Binding-site contacts:
Ligand atom N1 contacts residue LEU331 of chain 1.B at 4.1 Å.
Ligand atom CM5 contacts residue HIS216 of chain 1.B at 3.7 Å.
Ligand atom CM5 contacts residue AKG1 of chain 1.O at 3.5 Å.
Ligand atom C5 contacts residue TYR219 of chain 1.B at 3.7 Å (hydrophobic).
Ligand atom C2 contacts residue PHE294 of chain 1.B at 3.8 Å (hydrophobic).
Ligand atom O3 contacts residue NI1 of chain 1.N at 4.1 Å.
Ligand atom O2 contacts residue ASN89 of chain 1.B at 3.0 Å (h-bond).
Ligand atom CM5 contacts residue NI1 of chain 1.N at 4.3 Å.
Ligand atom O2 contacts residue TYR219 of chain 1.B at 4.3 Å.
Ligand atom CM5 contacts residue TYR219 of chain 1.B at 4.3 Å (hydrophobic).
Ligand atom C6 contacts residue PHE294 of chain 1.B at 3.7 Å (hydrophobic).
Ligand atom N3 contacts residue PHE294 of chain 1.B at 3.5 Å.
Ligand atom N1 contacts residue ARG192 of chain 1.B at 3.4 Å (salt-bridge).
Ligand atom C4 contacts residue ASP218 of chain 1.B at 4.3 Å.
Ligand atom N1 contacts residue GLU124 of chain 1.B at 4.1 Å.
Ligand atom N1 contacts residue TYR219 of chain 1.B at 3.8 Å.
Ligand atom CM5 contacts residue PHE294 of chain 1.B at 3.8 Å (hydrophobic).
Ligand atom O4 contacts residue TYR219 of chain 1.B at 2.8 Å (h-bond).
Ligand atom O3 contacts residue HIS216 of chain 1.B at 3.6 Å.
Ligand atom C2 contacts residue TYR219 of chain 1.B at 3.7 Å (hydrophobic).
Ligand atom O4 contacts residue GLY220 of chain 1.B at 4.3 Å.
Ligand atom C6 contacts residue TYR219 of chain 1.B at 3.7 Å (hydrophobic).
Ligand atom N3 contacts residue TYR219 of chain 1.B at 3.3 Å.
Ligand atom O4 contacts residue PHE294 of chain 1.B at 3.4 Å.
Ligand atom O4 contacts residue ASP218 of chain 1.B at 3.3 Å.
Ligand atom O2 contacts residue LEU331 of chain 1.B at 3.9 Å.
Ligand atom C5 contacts residue PHE294 of chain 1.B at 3.5 Å (hydrophobic).
Ligand atom O3 contacts residue PHE294 of chain 1.B at 3.9 Å.
Ligand atom N1 contacts residue PHE294 of chain 1.B at 3.9 Å.
Ligand atom CM5 contacts residue ASP218 of chain 1.B at 3.4 Å.
Ligand atom C6 contacts residue ARG192 of chain 1.B at 3.3 Å.
Ligand atom C4 contacts residue TYR219 of chain 1.B at 3.4 Å (hydrophobic).
Ligand atom C2 contacts residue LEU331 of chain 1.B at 4.2 Å (hydrophobic).
Ligand atom C4 contacts residue PHE294 of chain 1.B at 3.3 Å (hydrophobic).
Ligand atom O3 contacts residue AKG1 of chain 1.O at 2.9 Å (h-bond).
Ligand atom C5 contacts residue ASP218 of chain 1.B at 4.4 Å.
Ligand atom C2 contacts residue ASN89 of chain 1.B at 4.1 Å.
Ligand atom O3 contacts residue ASP218 of chain 1.B at 4.0 Å.
Ligand atom O2 contacts residue PHE294 of chain 1.B at 4.1 Å.
Ligand atom O3 contacts residue ARG192 of chain 1.B at 3.4 Å (salt-bridge).

The small molecule below binds the protein below.
Small molecule (SMILES): O=c1[nH]cc(CO)c(=O)[nH]1

Sequence of chain 1.B:
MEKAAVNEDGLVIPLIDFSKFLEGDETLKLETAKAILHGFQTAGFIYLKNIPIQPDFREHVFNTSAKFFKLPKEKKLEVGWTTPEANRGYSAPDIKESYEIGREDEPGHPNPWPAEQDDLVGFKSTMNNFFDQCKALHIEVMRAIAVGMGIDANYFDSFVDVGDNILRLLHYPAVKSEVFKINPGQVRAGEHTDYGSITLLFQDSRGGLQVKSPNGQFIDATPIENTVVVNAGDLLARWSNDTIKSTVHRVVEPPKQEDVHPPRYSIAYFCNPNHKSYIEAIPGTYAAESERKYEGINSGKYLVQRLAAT